Binding-site contacts:
Ligand atom C13 contacts residue ILE242 of chain 1.A at 3.8 Å (hydrophobic).
Ligand atom C8 contacts residue MET76 of chain 2.A at 4.2 Å (hydrophobic).
Ligand atom N3 contacts residue GLN414 of chain 1.A at 4.0 Å.
Ligand atom C7 contacts residue MET415 of chain 1.A at 3.7 Å (hydrophobic).
Ligand atom O17 contacts residue GLN414 of chain 1.A at 2.8 Å (h-bond).
Ligand atom O15 contacts residue MET415 of chain 1.A at 3.5 Å.
Ligand atom C14 contacts residue THR335 of chain 1.A at 3.6 Å.
Ligand atom O17 contacts residue HIS161 of chain 1.A at 3.8 Å.
Ligand atom C2 contacts residue PHE204 of chain 1.A at 3.8 Å (hydrophobic).
Ligand atom C14 contacts residue ILE368 of chain 1.A at 4.0 Å (hydrophobic).
Ligand atom C4 contacts residue GLN414 of chain 1.A at 3.7 Å.
Ligand atom O15 contacts residue LYS339 of chain 1.A at 3.3 Å.
Ligand atom C12 contacts residue HIS338 of chain 1.A at 4.3 Å.
Ligand atom O16 contacts residue MET415 of chain 1.A at 3.5 Å.
Ligand atom C1 contacts residue LEU229 of chain 1.A at 4.3 Å (hydrophobic).
Ligand atom C2 contacts residue HIS161 of chain 1.A at 3.5 Å.
Ligand atom O16 contacts residue HIS338 of chain 1.A at 3.4 Å.
Ligand atom C13 contacts residue ILE411 of chain 1.A at 3.9 Å (hydrophobic).
Ligand atom C11 contacts residue ILE242 of chain 1.A at 4.1 Å (hydrophobic).
Ligand atom C18 contacts residue MET415 of chain 1.A at 3.9 Å (hydrophobic).
Ligand atom C12 contacts residue THR335 of chain 1.A at 3.8 Å.
Ligand atom O15 contacts residue TYR205 of chain 1.A at 4.0 Å.
Ligand atom C18 contacts residue MET76 of chain 2.A at 3.9 Å (hydrophobic).
Ligand atom N3 contacts residue HIS161 of chain 1.A at 2.8 Å (h-bond).
Ligand atom C9 contacts residue ILE411 of chain 1.A at 4.2 Å (hydrophobic).
Ligand atom C6 contacts residue MET415 of chain 1.A at 3.6 Å (hydrophobic).
Ligand atom C1 contacts residue PHE204 of chain 1.A at 4.1 Å (hydrophobic).
Ligand atom C19 contacts residue PHE236 of chain 1.A at 3.4 Å (hydrophobic).
Ligand atom C5 contacts residue MET415 of chain 1.A at 3.8 Å (hydrophobic).
Ligand atom C9 contacts residue MET76 of chain 2.A at 3.9 Å (hydrophobic).
Ligand atom C14 contacts residue ILE411 of chain 1.A at 4.3 Å (hydrophobic).
Ligand atom C18 contacts residue GLN414 of chain 1.A at 3.7 Å.
Ligand atom C13 contacts residue THR335 of chain 1.A at 4.0 Å.
Ligand atom O17 contacts residue TRP158 of chain 1.A at 3.4 Å.
Ligand atom C2 contacts residue LEU229 of chain 1.A at 3.6 Å (hydrophobic).
Ligand atom C14 contacts residue HIS338 of chain 1.A at 4.1 Å.
Ligand atom C18 contacts residue ILE411 of chain 1.A at 4.0 Å (hydrophobic).
Ligand atom C4 contacts residue HIS161 of chain 1.A at 3.8 Å.
Ligand atom C1 contacts residue TYR205 of chain 1.A at 3.7 Å (hydrophobic).
Ligand atom N3 contacts residue LEU229 of chain 1.A at 3.8 Å.

Sequence of chain 2.A:
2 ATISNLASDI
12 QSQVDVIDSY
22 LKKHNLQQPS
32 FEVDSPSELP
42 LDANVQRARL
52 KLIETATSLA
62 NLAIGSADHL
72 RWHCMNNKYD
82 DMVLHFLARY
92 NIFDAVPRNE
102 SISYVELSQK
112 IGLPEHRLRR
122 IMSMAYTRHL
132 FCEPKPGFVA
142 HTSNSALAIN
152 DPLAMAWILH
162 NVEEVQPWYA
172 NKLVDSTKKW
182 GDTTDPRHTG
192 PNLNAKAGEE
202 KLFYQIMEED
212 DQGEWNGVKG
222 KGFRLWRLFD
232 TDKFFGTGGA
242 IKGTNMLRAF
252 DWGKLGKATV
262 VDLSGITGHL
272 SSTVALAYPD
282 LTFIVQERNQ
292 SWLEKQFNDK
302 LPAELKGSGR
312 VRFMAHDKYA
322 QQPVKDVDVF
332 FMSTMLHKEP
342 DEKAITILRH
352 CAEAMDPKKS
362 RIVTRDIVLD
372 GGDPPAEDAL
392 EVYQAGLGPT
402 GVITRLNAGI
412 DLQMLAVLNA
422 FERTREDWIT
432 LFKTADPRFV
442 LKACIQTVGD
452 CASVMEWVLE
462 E

Sequence of chain 1.A:
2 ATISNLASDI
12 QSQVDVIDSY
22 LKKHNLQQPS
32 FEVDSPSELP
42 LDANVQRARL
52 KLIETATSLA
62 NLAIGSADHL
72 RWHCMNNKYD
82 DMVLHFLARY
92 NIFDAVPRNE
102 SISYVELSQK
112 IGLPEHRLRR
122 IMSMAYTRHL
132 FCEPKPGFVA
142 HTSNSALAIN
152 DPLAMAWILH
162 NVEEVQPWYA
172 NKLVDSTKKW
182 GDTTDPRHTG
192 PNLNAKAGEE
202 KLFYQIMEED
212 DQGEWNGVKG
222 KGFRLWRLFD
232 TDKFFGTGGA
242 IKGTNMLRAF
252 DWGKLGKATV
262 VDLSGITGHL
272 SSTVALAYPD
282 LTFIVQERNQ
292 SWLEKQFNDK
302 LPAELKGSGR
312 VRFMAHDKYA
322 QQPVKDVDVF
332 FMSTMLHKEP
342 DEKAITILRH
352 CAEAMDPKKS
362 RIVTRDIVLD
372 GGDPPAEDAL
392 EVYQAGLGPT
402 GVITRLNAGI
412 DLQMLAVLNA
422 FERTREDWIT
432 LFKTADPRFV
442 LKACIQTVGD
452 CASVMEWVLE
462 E

The protein below binds the small molecule below.
Small molecule (SMILES): C/C=C/C[C@H](C)C[C@H](C)C(=O)c1c(O)cc[nH]c1=O